A small-molecule ligand and the protein it binds are described below.
Small molecule (SMILES): Nc1ncnc2c1ncn2[C@@H]1O[C@@H]2COP(=O)(O)OP(=O)(O)OC[C@H]3O[C@@H](O[C@H]2[C@H]1O)[C@H](O)[C@@H]3O

Binding-site contacts:
Ligand atom N contacts residue THR79 of chain 1.D at 2.8 Å (h-bond).
Ligand atom O contacts residue ILE64 of chain 1.A at 3.4 Å.
Ligand atom C2 contacts residue THR66 of chain 1.A at 3.4 Å.
Ligand atom C1 contacts residue THR66 of chain 1.A at 3.4 Å.
Ligand atom N3 contacts residue THR66 of chain 1.A at 3.8 Å.
Ligand atom C5 contacts residue ILE64 of chain 1.A at 3.8 Å (hydrophobic).
Ligand atom O5 contacts residue ASN27 of chain 1.D at 2.8 Å (h-bond).
Ligand atom C13 contacts residue VAL75 of chain 1.D at 3.7 Å (hydrophobic).
Ligand atom O2 contacts residue ASN27 of chain 1.A at 3.6 Å (h-bond).
Ligand atom O11 contacts residue ASP80 of chain 1.D at 2.7 Å (salt-bridge).
Ligand atom O3 contacts residue TRP26 of chain 1.A at 3.6 Å.
Ligand atom N1 contacts residue SER77 of chain 1.D at 3.5 Å.
Ligand atom C contacts residue THR79 of chain 1.D at 3.2 Å.
Ligand atom O3 contacts residue ASN27 of chain 1.A at 2.8 Å (h-bond).
Ligand atom O10 contacts residue VAL75 of chain 1.D at 2.7 Å (h-bond).
Ligand atom O11 contacts residue TRP74 of chain 1.D at 2.9 Å (h-bond).
Ligand atom P contacts residue ASN27 of chain 1.A at 3.8 Å.
Ligand atom N4 contacts residue HIS72 of chain 1.A at 3.7 Å.
Ligand atom C9 contacts residue TRP26 of chain 1.A at 3.3 Å (hydrophobic).
Ligand atom O1 contacts residue MET31 of chain 1.A at 3.2 Å.
Ligand atom O2 contacts residue ASN27 of chain 1.D at 2.9 Å (h-bond).
Ligand atom C10 contacts residue MET31 of chain 1.D at 3.9 Å (hydrophobic).
Ligand atom O2 contacts residue GLY28 of chain 1.A at 2.8 Å (h-bond).
Ligand atom O7 contacts residue TRP26 of chain 1.D at 3.3 Å.
Ligand atom C1 contacts residue HIS72 of chain 1.A at 3.8 Å.
Ligand atom P1 contacts residue ASN27 of chain 1.D at 3.8 Å.
Ligand atom C1 contacts residue THR79 of chain 1.D at 3.7 Å.
Ligand atom O6 contacts residue GLY28 of chain 1.D at 3.0 Å (h-bond).
Ligand atom N4 contacts residue THR66 of chain 1.A at 3.7 Å.
Ligand atom C contacts residue HIS72 of chain 1.A at 3.7 Å.
Ligand atom O2 contacts residue MET31 of chain 1.A at 3.6 Å.
Ligand atom O12 contacts residue SER77 of chain 1.D at 3.8 Å.
Ligand atom N contacts residue HIS72 of chain 1.A at 3.4 Å.
Ligand atom O6 contacts residue ASN27 of chain 1.D at 3.5 Å (h-bond).
Ligand atom O10 contacts residue TRP74 of chain 1.D at 3.3 Å (h-bond).
Ligand atom C12 contacts residue ASP80 of chain 1.D at 3.5 Å.
Ligand atom O6 contacts residue ASN27 of chain 1.A at 2.9 Å (h-bond).
Ligand atom O5 contacts residue TRP26 of chain 1.D at 3.6 Å.
Ligand atom C contacts residue SER77 of chain 1.D at 3.8 Å.
Ligand atom O11 contacts residue TRP26 of chain 1.D at 3.6 Å.

Sequence of chain 1.D:
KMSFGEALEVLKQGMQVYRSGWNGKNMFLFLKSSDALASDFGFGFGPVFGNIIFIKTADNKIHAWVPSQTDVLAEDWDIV

Sequence of chain 1.A:
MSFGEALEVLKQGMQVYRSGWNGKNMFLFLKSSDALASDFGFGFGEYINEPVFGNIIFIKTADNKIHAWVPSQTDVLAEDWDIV